Sequence of chain 1.A:
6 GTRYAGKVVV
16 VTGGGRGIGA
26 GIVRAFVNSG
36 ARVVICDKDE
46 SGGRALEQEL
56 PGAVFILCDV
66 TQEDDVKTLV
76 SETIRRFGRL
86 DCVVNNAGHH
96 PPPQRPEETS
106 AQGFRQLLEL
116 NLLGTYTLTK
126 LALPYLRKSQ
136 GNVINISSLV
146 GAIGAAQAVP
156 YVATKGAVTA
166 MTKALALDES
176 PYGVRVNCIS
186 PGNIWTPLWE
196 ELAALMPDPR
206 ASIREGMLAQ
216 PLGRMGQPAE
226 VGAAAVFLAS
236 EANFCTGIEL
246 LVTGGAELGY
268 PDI

The small molecule below binds the protein below.
Small molecule (SMILES): O=C(c1ccc(F)c(O)c1)c1cccc(-c2ccc(O)c(O)c2)n1

Binding-site contacts:
Ligand atom F contacts residue SER143 of chain 1.A at 3.0 Å.
Ligand atom F contacts residue PRO186 of chain 1.A at 3.6 Å.
Ligand atom O2 contacts residue SER143 of chain 1.A at 2.5 Å (h-bond).
Ligand atom O2 contacts residue NAD1 of chain 1.B at 2.9 Å.
Ligand atom C9 contacts residue HIS95 of chain 1.A at 3.9 Å.
Ligand atom O2 contacts residue TYR156 of chain 1.A at 2.4 Å (h-bond).
Ligand atom O contacts residue GLN152 of chain 1.A at 3.7 Å.
Ligand atom O3 contacts residue ALA153 of chain 1.A at 3.8 Å.
Ligand atom C7 contacts residue LEU197 of chain 1.A at 3.5 Å (hydrophobic).
Ligand atom O1 contacts residue LEU193 of chain 1.A at 3.7 Å.
Ligand atom O3 contacts residue ALA151 of chain 1.A at 2.6 Å (h-bond).
Ligand atom C11 contacts residue NAD1 of chain 1.B at 3.7 Å.
Ligand atom C8 contacts residue TRP194 of chain 1.A at 3.9 Å (hydrophobic).
Ligand atom C8 contacts residue LEU197 of chain 1.A at 3.6 Å (hydrophobic).
Ligand atom F contacts residue TYR255 of chain 4.A at 2.9 Å.
Ligand atom F contacts residue VAL145 of chain 1.A at 3.6 Å.
Ligand atom O1 contacts residue HIS95 of chain 1.A at 3.7 Å.
Ligand atom C13 contacts residue NAD1 of chain 1.B at 3.4 Å.
Ligand atom C13 contacts residue TYR255 of chain 4.A at 3.6 Å (hydrophobic).
Ligand atom O contacts residue ALA151 of chain 1.A at 3.2 Å (h-bond).
Ligand atom C15 contacts residue HIS95 of chain 1.A at 3.5 Å.
Ligand atom C7 contacts residue TRP194 of chain 1.A at 3.4 Å (hydrophobic).
Ligand atom C16 contacts residue HIS95 of chain 1.A at 3.8 Å.
Ligand atom C6 contacts residue TRP194 of chain 1.A at 3.3 Å (hydrophobic).
Ligand atom C15 contacts residue TYR156 of chain 1.A at 3.6 Å (hydrophobic).
Ligand atom C12 contacts residue TYR255 of chain 4.A at 3.4 Å (hydrophobic).
Ligand atom C6 contacts residue LEU197 of chain 1.A at 3.7 Å (hydrophobic).
Ligand atom F contacts residue NAD1 of chain 1.B at 3.6 Å.
Ligand atom C14 contacts residue SER143 of chain 1.A at 3.5 Å.
Ligand atom C15 contacts residue NAD1 of chain 1.B at 3.6 Å.
Ligand atom C13 contacts residue SER143 of chain 1.A at 3.7 Å.
Ligand atom C17 contacts residue ALA151 of chain 1.A at 3.7 Å (hydrophobic).
Ligand atom C2 contacts residue MET201 of chain 1.A at 3.9 Å (hydrophobic).
Ligand atom C contacts residue ALA151 of chain 1.A at 3.9 Å (hydrophobic).
Ligand atom C14 contacts residue TYR156 of chain 1.A at 3.4 Å (hydrophobic).
Ligand atom C11 contacts residue ASN188 of chain 1.A at 3.4 Å.
Ligand atom O1 contacts residue LEU197 of chain 1.A at 3.8 Å.
Ligand atom C12 contacts residue ASN188 of chain 1.A at 3.4 Å.
Ligand atom C14 contacts residue NAD1 of chain 1.B at 3.2 Å.
Ligand atom C10 contacts residue NAD1 of chain 1.B at 3.8 Å.

Sequence of chain 4.A:
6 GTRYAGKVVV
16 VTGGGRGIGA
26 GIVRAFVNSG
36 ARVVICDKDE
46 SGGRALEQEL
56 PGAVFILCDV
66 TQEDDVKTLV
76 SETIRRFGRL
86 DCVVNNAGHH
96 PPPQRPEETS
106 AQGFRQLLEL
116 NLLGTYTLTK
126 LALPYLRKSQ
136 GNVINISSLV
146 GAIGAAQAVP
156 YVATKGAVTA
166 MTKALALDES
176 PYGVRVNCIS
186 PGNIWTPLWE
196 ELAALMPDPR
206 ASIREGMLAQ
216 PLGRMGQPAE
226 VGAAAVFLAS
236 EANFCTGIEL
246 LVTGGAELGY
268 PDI